Binding-site contacts:
Ligand atom C8 contacts residue ARG265 of chain 1.D at 3.7 Å.
Ligand atom O3 contacts residue ASN161 of chain 1.D at 4.3 Å.
Ligand atom C5 contacts residue THR236 of chain 1.D at 4.4 Å.
Ligand atom C7 contacts residue ASN161 of chain 1.D at 3.1 Å.
Ligand atom O5 contacts residue THR236 of chain 1.D at 3.8 Å.
Ligand atom O6 contacts residue THR236 of chain 1.D at 3.0 Å (h-bond).
Ligand atom N2 contacts residue ASN161 of chain 1.D at 2.5 Å (h-bond).
Ligand atom C6 contacts residue THR236 of chain 1.D at 3.8 Å.
Ligand atom C4 contacts residue ASN161 of chain 1.D at 4.0 Å.
Ligand atom C2 contacts residue ASN161 of chain 1.D at 2.0 Å.
Ligand atom C1 contacts residue HIS159 of chain 1.D at 3.6 Å.
Ligand atom C1 contacts residue ASN161 of chain 1.D at 1.4 Å.
Ligand atom C3 contacts residue ASN161 of chain 1.D at 3.4 Å.
Ligand atom O5 contacts residue ASN161 of chain 1.D at 2.4 Å (h-bond).
Ligand atom C8 contacts residue ASN161 of chain 1.D at 4.3 Å.
Ligand atom O7 contacts residue ASN161 of chain 1.D at 3.1 Å (h-bond).
Ligand atom C5 contacts residue ASN161 of chain 1.D at 3.6 Å.
Ligand atom O5 contacts residue HIS159 of chain 1.D at 4.3 Å.

A protein and the small-molecule ligand that binds it are described below.
Small molecule (SMILES): CC(=O)N[C@H]1[C@H](O[C@H]2[C@H](O)[C@@H](NC(C)=O)CO[C@@H]2CO)O[C@H](CO)[C@@H](O)[C@@H]1O

Sequence of chain 1.D:
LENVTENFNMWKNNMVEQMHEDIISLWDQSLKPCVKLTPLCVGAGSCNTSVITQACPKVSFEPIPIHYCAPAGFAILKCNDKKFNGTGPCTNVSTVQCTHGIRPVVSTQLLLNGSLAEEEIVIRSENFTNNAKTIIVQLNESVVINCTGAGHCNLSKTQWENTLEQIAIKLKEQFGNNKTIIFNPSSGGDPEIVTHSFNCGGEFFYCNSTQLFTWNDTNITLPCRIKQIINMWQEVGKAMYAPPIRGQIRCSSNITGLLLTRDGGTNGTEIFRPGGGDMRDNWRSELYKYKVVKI